Sequence of chain 21.B:
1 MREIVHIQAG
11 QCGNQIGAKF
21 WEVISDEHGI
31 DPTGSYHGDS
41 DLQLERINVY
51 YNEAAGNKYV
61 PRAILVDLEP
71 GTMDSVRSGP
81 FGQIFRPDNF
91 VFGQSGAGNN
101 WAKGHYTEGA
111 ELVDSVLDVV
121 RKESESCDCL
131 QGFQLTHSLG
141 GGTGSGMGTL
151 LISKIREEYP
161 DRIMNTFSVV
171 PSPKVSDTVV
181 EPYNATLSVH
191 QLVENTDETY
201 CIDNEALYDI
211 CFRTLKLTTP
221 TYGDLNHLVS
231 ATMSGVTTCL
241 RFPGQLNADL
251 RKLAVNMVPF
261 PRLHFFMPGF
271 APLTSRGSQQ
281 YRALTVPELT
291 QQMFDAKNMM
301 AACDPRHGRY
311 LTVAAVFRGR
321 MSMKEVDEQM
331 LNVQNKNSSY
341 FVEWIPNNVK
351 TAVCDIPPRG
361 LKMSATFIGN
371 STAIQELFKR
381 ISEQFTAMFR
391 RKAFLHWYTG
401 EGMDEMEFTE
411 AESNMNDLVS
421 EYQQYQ

Binding-site contacts:
Ligand atom C44 contacts residue GLY360 of chain 21.B at 3.9 Å.
Ligand atom C13 contacts residue HIS227 of chain 21.B at 3.3 Å.
Ligand atom O06 contacts residue PRO272 of chain 21.B at 4.0 Å.
Ligand atom C40 contacts residue SER234 of chain 21.B at 3.1 Å.
Ligand atom O13 contacts residue PRO358 of chain 21.B at 3.8 Å.
Ligand atom C34 contacts residue ASP26 of chain 21.B at 3.5 Å.
Ligand atom C19 contacts residue ARG276 of chain 21.B at 3.7 Å.
Ligand atom N01 contacts residue HIS227 of chain 21.B at 4.0 Å.
Ligand atom C33 contacts residue ASP26 of chain 21.B at 2.5 Å.
Ligand atom C28 contacts residue ARG359 of chain 21.B at 3.6 Å.
Ligand atom C42 contacts residue VAL23 of chain 21.B at 3.8 Å (hydrophobic).
Ligand atom C27 contacts residue ARG359 of chain 21.B at 3.8 Å.
Ligand atom C40 contacts residue PRO358 of chain 21.B at 4.0 Å (hydrophobic).
Ligand atom O14 contacts residue HIS227 of chain 21.B at 1.8 Å (h-bond).
Ligand atom O08 contacts residue ARG276 of chain 21.B at 3.5 Å.
Ligand atom C31 contacts residue HIS227 of chain 21.B at 3.4 Å.
Ligand atom C06 contacts residue ASP224 of chain 21.B at 3.8 Å.
Ligand atom C34 contacts residue GLU22 of chain 21.B at 4.0 Å.
Ligand atom O06 contacts residue LEU215 of chain 21.B at 3.9 Å.
Ligand atom C40 contacts residue ARG318 of chain 21.B at 3.7 Å.
Ligand atom C27 contacts residue GLY360 of chain 21.B at 4.0 Å.
Ligand atom O13 contacts residue ARG359 of chain 21.B at 2.5 Å.
Ligand atom C07 contacts residue HIS227 of chain 21.B at 3.1 Å.
Ligand atom O06 contacts residue THR274 of chain 21.B at 3.7 Å.
Ligand atom O07 contacts residue GLN279 of chain 21.B at 3.6 Å.
Ligand atom C32 contacts residue VAL23 of chain 21.B at 3.9 Å (hydrophobic).
Ligand atom O13 contacts residue GLY360 of chain 21.B at 3.7 Å.
Ligand atom C09 contacts residue HIS227 of chain 21.B at 3.5 Å.
Ligand atom C06 contacts residue HIS227 of chain 21.B at 3.7 Å.
Ligand atom C41 contacts residue VAL23 of chain 21.B at 3.5 Å (hydrophobic).
Ligand atom O12 contacts residue ARG359 of chain 21.B at 3.2 Å.
Ligand atom C32 contacts residue ASP26 of chain 21.B at 3.4 Å.
Ligand atom C30 contacts residue HIS227 of chain 21.B at 2.8 Å.
Ligand atom C41 contacts residue SER234 of chain 21.B at 3.6 Å.
Ligand atom C36 contacts residue HIS227 of chain 21.B at 3.4 Å.
Ligand atom C07 contacts residue ASP224 of chain 21.B at 3.3 Å.
Ligand atom C08 contacts residue HIS227 of chain 21.B at 3.0 Å.
Ligand atom O12 contacts residue GLY360 of chain 21.B at 3.7 Å.
Ligand atom C39 contacts residue ALA231 of chain 21.B at 3.6 Å (hydrophobic).
Ligand atom C41 contacts residue PRO358 of chain 21.B at 4.0 Å (hydrophobic).

This protein binds this small molecule.
Small molecule (SMILES): CC(=O)O[C@H]1C(=O)[C@@]2(C)[C@H]([C@H](OC(=O)c3ccccc3)[C@]3(O)C[C@H](OC(=O)[C@H](O)[C@@H](NC(=O)c4ccccc4)c4ccccc4)C(C)=C1C3(C)C)[C@]1(OC(C)=O)CO[C@@H]1C[C@@H]2O